This protein binds this small molecule.
Small molecule (SMILES): CC(=O)N[C@H]1[C@H](O[C@H]2[C@H](O)[C@@H](NC(C)=O)CO[C@@H]2CO)O[C@H](CO)[C@@H](O)[C@@H]1O

Sequence of chain 2.D:
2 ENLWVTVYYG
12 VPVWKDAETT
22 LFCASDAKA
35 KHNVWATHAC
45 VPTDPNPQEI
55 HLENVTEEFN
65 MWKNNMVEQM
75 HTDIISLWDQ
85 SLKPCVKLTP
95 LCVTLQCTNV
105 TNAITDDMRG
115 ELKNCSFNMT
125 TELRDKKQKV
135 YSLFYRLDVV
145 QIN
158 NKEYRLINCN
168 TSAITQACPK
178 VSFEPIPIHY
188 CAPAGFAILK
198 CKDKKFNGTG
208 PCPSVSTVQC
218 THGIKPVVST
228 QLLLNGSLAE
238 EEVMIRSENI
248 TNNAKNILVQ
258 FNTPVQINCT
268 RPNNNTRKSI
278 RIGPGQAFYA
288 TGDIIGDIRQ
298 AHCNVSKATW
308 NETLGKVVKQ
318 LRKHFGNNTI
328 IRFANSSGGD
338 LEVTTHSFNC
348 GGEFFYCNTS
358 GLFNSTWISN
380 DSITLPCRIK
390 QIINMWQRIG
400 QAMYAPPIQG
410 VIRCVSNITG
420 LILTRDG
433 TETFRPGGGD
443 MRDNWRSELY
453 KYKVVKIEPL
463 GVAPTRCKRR

Binding-site contacts:
Ligand atom C1 contacts residue PRO261 of chain 2.D at 4.3 Å (hydrophobic).
Ligand atom O7 contacts residue ASN232 of chain 2.D at 3.2 Å (h-bond).
Ligand atom C7 contacts residue ASN232 of chain 2.D at 3.6 Å.
Ligand atom C4 contacts residue ASN416 of chain 2.D at 4.2 Å.
Ligand atom C2 contacts residue ASN416 of chain 2.D at 2.5 Å.
Ligand atom C3 contacts residue ASN416 of chain 2.D at 3.8 Å.
Ligand atom C8 contacts residue NAG1 of chain 2.I at 3.4 Å.
Ligand atom C1 contacts residue ASN416 of chain 2.D at 1.4 Å.
Ligand atom C5 contacts residue ASN416 of chain 2.D at 3.7 Å.
Ligand atom O6 contacts residue PRO261 of chain 2.D at 4.4 Å.
Ligand atom C7 contacts residue ASN416 of chain 2.D at 3.8 Å.
Ligand atom C8 contacts residue ASN232 of chain 2.D at 3.5 Å.
Ligand atom C6 contacts residue PRO261 of chain 2.D at 3.9 Å (hydrophobic).
Ligand atom O5 contacts residue ASN416 of chain 2.D at 2.4 Å (h-bond).
Ligand atom O5 contacts residue PRO261 of chain 2.D at 3.4 Å.
Ligand atom C5 contacts residue PRO261 of chain 2.D at 4.2 Å (hydrophobic).
Ligand atom O7 contacts residue ASN416 of chain 2.D at 3.8 Å.
Ligand atom N2 contacts residue ASN416 of chain 2.D at 3.3 Å (h-bond).